A small-molecule ligand and the protein it binds are described below.
Small molecule (SMILES): CC(=O)N[C@@H]1[C@@H](O)[C@H](O)[C@@H](CO)O[C@H]1O

Sequence of chain 1.C:
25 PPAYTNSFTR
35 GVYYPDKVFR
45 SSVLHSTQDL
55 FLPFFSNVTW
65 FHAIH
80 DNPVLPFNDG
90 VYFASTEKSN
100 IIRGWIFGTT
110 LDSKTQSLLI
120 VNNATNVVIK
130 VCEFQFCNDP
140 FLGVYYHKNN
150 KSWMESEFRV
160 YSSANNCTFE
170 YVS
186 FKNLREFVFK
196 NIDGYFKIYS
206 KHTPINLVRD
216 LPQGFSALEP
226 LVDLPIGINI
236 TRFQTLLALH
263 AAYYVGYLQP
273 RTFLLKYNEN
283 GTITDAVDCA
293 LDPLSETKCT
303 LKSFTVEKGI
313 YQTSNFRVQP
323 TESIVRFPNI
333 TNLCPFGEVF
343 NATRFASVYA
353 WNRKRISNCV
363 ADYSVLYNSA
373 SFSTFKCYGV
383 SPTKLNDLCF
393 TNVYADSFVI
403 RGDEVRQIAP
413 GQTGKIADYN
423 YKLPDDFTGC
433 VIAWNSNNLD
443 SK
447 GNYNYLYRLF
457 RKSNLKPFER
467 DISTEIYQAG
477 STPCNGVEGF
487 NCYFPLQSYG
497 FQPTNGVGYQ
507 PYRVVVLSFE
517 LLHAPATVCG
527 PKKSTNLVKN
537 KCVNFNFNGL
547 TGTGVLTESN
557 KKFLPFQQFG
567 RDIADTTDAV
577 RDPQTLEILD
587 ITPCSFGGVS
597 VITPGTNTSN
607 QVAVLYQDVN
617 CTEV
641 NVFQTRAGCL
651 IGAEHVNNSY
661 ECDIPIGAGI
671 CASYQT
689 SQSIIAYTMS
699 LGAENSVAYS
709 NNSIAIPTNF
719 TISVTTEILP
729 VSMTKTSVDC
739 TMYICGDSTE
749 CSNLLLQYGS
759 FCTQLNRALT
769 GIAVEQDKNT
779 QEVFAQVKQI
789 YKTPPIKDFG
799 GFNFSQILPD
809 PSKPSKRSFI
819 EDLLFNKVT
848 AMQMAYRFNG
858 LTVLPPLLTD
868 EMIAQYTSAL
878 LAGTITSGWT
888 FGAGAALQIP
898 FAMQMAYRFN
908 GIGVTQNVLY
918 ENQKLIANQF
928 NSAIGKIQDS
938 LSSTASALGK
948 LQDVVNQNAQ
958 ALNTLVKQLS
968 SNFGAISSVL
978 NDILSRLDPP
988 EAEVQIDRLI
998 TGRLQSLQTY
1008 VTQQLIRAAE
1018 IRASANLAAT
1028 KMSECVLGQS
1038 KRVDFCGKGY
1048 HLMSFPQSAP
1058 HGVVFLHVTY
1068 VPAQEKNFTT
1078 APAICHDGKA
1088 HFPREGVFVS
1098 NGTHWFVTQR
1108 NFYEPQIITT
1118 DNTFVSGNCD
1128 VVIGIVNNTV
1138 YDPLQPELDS

Binding-site contacts:
Ligand atom O7 contacts residue ALA123 of chain 1.C at 3.6 Å.
Ligand atom C8 contacts residue ASN122 of chain 1.C at 3.6 Å.
Ligand atom O5 contacts residue ASN122 of chain 1.C at 2.4 Å (h-bond).
Ligand atom C1 contacts residue PHE157 of chain 1.C at 4.5 Å (hydrophobic).
Ligand atom C7 contacts residue ASN125 of chain 1.C at 3.4 Å.
Ligand atom C1 contacts residue GLU154 of chain 1.C at 3.7 Å.
Ligand atom N2 contacts residue GLU154 of chain 1.C at 3.8 Å.
Ligand atom C1 contacts residue ASN122 of chain 1.C at 1.4 Å.
Ligand atom N2 contacts residue ALA123 of chain 1.C at 3.7 Å.
Ligand atom C4 contacts residue PHE157 of chain 1.C at 3.8 Å (hydrophobic).
Ligand atom O6 contacts residue PHE157 of chain 1.C at 2.6 Å.
Ligand atom C5 contacts residue ASN122 of chain 1.C at 3.7 Å.
Ligand atom C8 contacts residue ALA123 of chain 1.C at 1.6 Å (hydrophobic).
Ligand atom O5 contacts residue PHE157 of chain 1.C at 3.1 Å.
Ligand atom O5 contacts residue GLU154 of chain 1.C at 3.4 Å (salt-bridge).
Ligand atom O4 contacts residue PHE157 of chain 1.C at 4.3 Å.
Ligand atom C4 contacts residue ASN122 of chain 1.C at 4.2 Å.
Ligand atom N2 contacts residue ASN122 of chain 1.C at 2.8 Å (h-bond).
Ligand atom O7 contacts residue ASN122 of chain 1.C at 3.2 Å (h-bond).
Ligand atom C3 contacts residue ASN122 of chain 1.C at 3.8 Å.
Ligand atom C5 contacts residue PHE157 of chain 1.C at 2.9 Å (hydrophobic).
Ligand atom C6 contacts residue PHE157 of chain 1.C at 1.6 Å (hydrophobic).
Ligand atom C2 contacts residue GLU154 of chain 1.C at 3.9 Å.
Ligand atom C7 contacts residue ALA123 of chain 1.C at 2.9 Å (hydrophobic).
Ligand atom O7 contacts residue ASN125 of chain 1.C at 2.8 Å (h-bond).
Ligand atom C2 contacts residue ASN122 of chain 1.C at 2.4 Å.
Ligand atom C8 contacts residue ASN125 of chain 1.C at 3.2 Å.
Ligand atom C7 contacts residue ASN122 of chain 1.C at 3.3 Å.